The small molecule below binds the protein below.
Small molecule (SMILES): [H]/N=C(/N)NCCC[C@H](NC(=O)[C@H](CCC#N)NC(=O)[C@@H](O)CC(=O)OCC)C(=O)N[C@@H](Cc1c[nH]c2ccccc12)C(N)=O

Sequence of chain 1.A:
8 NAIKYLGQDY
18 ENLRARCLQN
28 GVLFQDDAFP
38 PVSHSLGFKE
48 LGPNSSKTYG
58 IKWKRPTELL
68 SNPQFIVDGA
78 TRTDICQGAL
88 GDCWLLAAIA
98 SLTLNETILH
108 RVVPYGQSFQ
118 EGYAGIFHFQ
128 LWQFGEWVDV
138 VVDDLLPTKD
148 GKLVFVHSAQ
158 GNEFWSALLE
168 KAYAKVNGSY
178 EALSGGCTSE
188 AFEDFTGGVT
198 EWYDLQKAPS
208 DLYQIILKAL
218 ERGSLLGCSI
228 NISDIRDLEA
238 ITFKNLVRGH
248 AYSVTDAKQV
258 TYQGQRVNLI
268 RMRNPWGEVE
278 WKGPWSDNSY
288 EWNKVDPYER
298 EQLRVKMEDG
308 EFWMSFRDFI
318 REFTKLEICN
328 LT

Binding-site contacts:
Ligand atom N contacts residue GLY246 of chain 1.A at 3.6 Å.
Ligand atom OBE contacts residue CYS90 of chain 1.A at 3.4 Å.
Ligand atom CBG contacts residue SER226 of chain 1.A at 3.7 Å.
Ligand atom CBQ contacts residue GLY183 of chain 1.A at 3.1 Å.
Ligand atom CBL contacts residue GLN84 of chain 1.A at 3.6 Å.
Ligand atom NAC contacts residue GLY183 of chain 1.A at 3.5 Å (h-bond).
Ligand atom NAD contacts residue SER226 of chain 1.A at 2.8 Å (h-bond).
Ligand atom CAV contacts residue LYS322 of chain 1.A at 3.6 Å.
Ligand atom OAK contacts residue CYS90 of chain 1.A at 3.1 Å (h-bond).
Ligand atom CAA contacts residue TRP273 of chain 1.A at 2.8 Å (hydrophobic).
Ligand atom NAC contacts residue THR185 of chain 1.A at 3.6 Å.
Ligand atom OAG contacts residue GLY183 of chain 1.A at 3.7 Å.
Ligand atom OAK contacts residue GLY88 of chain 1.A at 3.0 Å.
Ligand atom CBL contacts residue CYS90 of chain 1.A at 2.8 Å (hydrophobic).
Ligand atom OAJ contacts residue TRP91 of chain 1.A at 3.1 Å.
Ligand atom NAC contacts residue ALA248 of chain 1.A at 3.7 Å.
Ligand atom CB contacts residue GLY246 of chain 1.A at 3.7 Å.
Ligand atom OAJ contacts residue CYS90 of chain 1.A at 3.3 Å (h-bond).
Ligand atom CBS contacts residue GLY88 of chain 1.A at 3.5 Å.
Ligand atom CAT contacts residue GLY246 of chain 1.A at 3.4 Å.
Ligand atom CBJ contacts residue GLY183 of chain 1.A at 3.7 Å.
Ligand atom OAJ contacts residue GLY183 of chain 1.A at 3.2 Å (h-bond).
Ligand atom CBL contacts residue HIS247 of chain 1.A at 3.7 Å.
Ligand atom CAA contacts residue GLN84 of chain 1.A at 3.3 Å.
Ligand atom NBB contacts residue GLY183 of chain 1.A at 3.8 Å.
Ligand atom OAG contacts residue CYS184 of chain 1.A at 3.6 Å (h-bond).
Ligand atom CBT contacts residue CYS90 of chain 1.A at 1.8 Å (hydrophobic).
Ligand atom CBS contacts residue CYS90 of chain 1.A at 2.9 Å (hydrophobic).
Ligand atom CA contacts residue GLY183 of chain 1.A at 3.5 Å.
Ligand atom OBE contacts residue GLN84 of chain 1.A at 3.8 Å.
Ligand atom OAK contacts residue GLN84 of chain 1.A at 2.8 Å (h-bond).
Ligand atom NAE contacts residue ASN228 of chain 1.A at 3.6 Å.
Ligand atom CBK contacts residue CYS90 of chain 1.A at 3.2 Å (hydrophobic).
Ligand atom NAE contacts residue ILE227 of chain 1.A at 3.5 Å (h-bond).
Ligand atom CAT contacts residue HIS247 of chain 1.A at 3.7 Å.
Ligand atom OAK contacts residue ASP89 of chain 1.A at 3.4 Å (salt-bridge).
Ligand atom NAE contacts residue GLY246 of chain 1.A at 3.7 Å.
Ligand atom CAY contacts residue GLY182 of chain 1.A at 3.5 Å.
Ligand atom CAS contacts residue GLN84 of chain 1.A at 3.4 Å.
Ligand atom OBE contacts residue HIS247 of chain 1.A at 2.8 Å (h-bond).